Binding-site contacts:
Ligand atom C4 contacts residue TYR197 of chain 3.A at 3.6 Å (hydrophobic).
Ligand atom CL1 contacts residue VAL188 of chain 3.A at 3.7 Å.
Ligand atom O1B contacts residue VAL188 of chain 3.A at 3.8 Å.
Ligand atom C4B contacts residue PHE186 of chain 3.A at 3.6 Å (hydrophobic).
Ligand atom C2C contacts residue ILE104 of chain 3.A at 3.9 Å (hydrophobic).
Ligand atom O1A contacts residue PHE186 of chain 3.A at 3.4 Å.
Ligand atom C1C contacts residue TYR128 of chain 3.A at 3.6 Å (hydrophobic).
Ligand atom C31 contacts residue TYR197 of chain 3.A at 3.6 Å (hydrophobic).
Ligand atom C4A contacts residue VAL176 of chain 3.A at 3.9 Å (hydrophobic).
Ligand atom N3A contacts residue PRO174 of chain 3.A at 3.3 Å (h-bond).
Ligand atom C5B contacts residue PHE186 of chain 3.A at 3.8 Å (hydrophobic).
Ligand atom C4C contacts residue VAL191 of chain 3.A at 3.7 Å (hydrophobic).
Ligand atom C1C contacts residue LEU106 of chain 3.A at 3.9 Å (hydrophobic).
Ligand atom CL1 contacts residue LEU25 of chain 3.C at 3.5 Å.
Ligand atom CL2 contacts residue TYR128 of chain 3.A at 3.4 Å.
Ligand atom CL2 contacts residue MET224 of chain 3.A at 3.2 Å.
Ligand atom C3C contacts residue ILE104 of chain 3.A at 3.6 Å (hydrophobic).
Ligand atom C5B contacts residue MET224 of chain 3.A at 3.8 Å (hydrophobic).
Ligand atom N2 contacts residue MET221 of chain 3.A at 3.9 Å.
Ligand atom C3B contacts residue ALA24 of chain 3.C at 4.0 Å (hydrophobic).
Ligand atom O1A contacts residue MET224 of chain 3.A at 3.9 Å.
Ligand atom N3A contacts residue ALA24 of chain 3.C at 3.8 Å.
Ligand atom C3C contacts residue TYR128 of chain 3.A at 3.8 Å (hydrophobic).
Ligand atom C3B contacts residue TYR152 of chain 3.A at 3.9 Å (hydrophobic).
Ligand atom C31 contacts residue ASN219 of chain 3.A at 3.7 Å.
Ligand atom C5 contacts residue MET221 of chain 3.A at 3.9 Å (hydrophobic).
Ligand atom C2C contacts residue MET221 of chain 3.A at 3.3 Å (hydrophobic).
Ligand atom C4A contacts residue ALA150 of chain 3.A at 3.9 Å (hydrophobic).
Ligand atom CL2 contacts residue ILE104 of chain 3.A at 3.4 Å.
Ligand atom O1 contacts residue LEU106 of chain 3.A at 3.7 Å.
Ligand atom C4A contacts residue SER175 of chain 3.A at 3.6 Å.
Ligand atom C2A contacts residue PHE186 of chain 3.A at 3.6 Å (hydrophobic).
Ligand atom C5A contacts residue ALA150 of chain 3.A at 3.4 Å (hydrophobic).
Ligand atom C5C contacts residue TYR152 of chain 3.A at 3.8 Å (hydrophobic).
Ligand atom C5 contacts residue LEU106 of chain 3.A at 3.7 Å (hydrophobic).
Ligand atom C4A contacts residue PRO174 of chain 3.A at 3.2 Å (hydrophobic).
Ligand atom C4B contacts residue TYR152 of chain 3.A at 3.7 Å (hydrophobic).
Ligand atom C5A contacts residue VAL176 of chain 3.A at 3.8 Å (hydrophobic).
Ligand atom O1 contacts residue MET221 of chain 3.A at 3.4 Å (h-bond).
Ligand atom N2 contacts residue ASN219 of chain 3.A at 3.5 Å (h-bond).

Sequence of chain 3.C:
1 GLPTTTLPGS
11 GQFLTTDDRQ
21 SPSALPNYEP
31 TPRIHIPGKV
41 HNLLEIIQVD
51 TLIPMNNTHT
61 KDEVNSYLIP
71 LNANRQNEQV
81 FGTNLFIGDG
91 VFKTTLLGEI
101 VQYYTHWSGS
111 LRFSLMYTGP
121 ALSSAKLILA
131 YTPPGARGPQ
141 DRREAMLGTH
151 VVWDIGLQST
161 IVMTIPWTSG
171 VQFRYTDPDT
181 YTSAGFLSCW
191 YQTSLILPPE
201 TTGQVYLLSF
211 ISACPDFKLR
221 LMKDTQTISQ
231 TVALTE

Sequence of chain 4.C:
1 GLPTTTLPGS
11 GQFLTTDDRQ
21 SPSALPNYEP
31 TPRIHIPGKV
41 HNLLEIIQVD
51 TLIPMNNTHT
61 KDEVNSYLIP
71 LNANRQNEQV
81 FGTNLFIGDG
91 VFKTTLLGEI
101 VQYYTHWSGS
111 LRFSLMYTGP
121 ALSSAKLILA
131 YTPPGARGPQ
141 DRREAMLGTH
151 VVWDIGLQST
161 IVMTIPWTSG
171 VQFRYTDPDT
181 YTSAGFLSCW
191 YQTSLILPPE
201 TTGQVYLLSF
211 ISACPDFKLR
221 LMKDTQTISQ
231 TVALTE

A protein and the small-molecule ligand that binds it are described below.
Small molecule (SMILES): Cc1cc(CCCCCOc2c(Cl)cc(C3=NCCO3)cc2Cl)on1

Sequence of chain 3.A:
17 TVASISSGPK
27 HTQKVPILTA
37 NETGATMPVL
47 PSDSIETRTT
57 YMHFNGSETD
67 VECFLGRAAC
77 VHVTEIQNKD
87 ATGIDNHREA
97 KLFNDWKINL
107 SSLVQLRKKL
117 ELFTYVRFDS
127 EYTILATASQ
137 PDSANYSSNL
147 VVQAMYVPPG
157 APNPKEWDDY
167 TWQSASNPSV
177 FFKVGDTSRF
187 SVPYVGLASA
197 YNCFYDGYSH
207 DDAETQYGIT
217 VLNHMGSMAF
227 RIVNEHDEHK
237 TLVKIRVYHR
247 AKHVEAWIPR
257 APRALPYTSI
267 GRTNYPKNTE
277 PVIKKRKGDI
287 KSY